Binding-site contacts:
Ligand atom C3 contacts residue ASN59 of chain 1.A at 3.9 Å.
Ligand atom C5 contacts residue ASN59 of chain 1.A at 3.7 Å.
Ligand atom O5 contacts residue THR62 of chain 1.A at 4.2 Å.
Ligand atom C2 contacts residue ASN59 of chain 1.A at 2.5 Å.
Ligand atom C6 contacts residue PEG1 of chain 1.L at 3.4 Å.
Ligand atom C7 contacts residue ASN59 of chain 1.A at 3.4 Å.
Ligand atom O5 contacts residue PEG1 of chain 1.L at 4.5 Å.
Ligand atom C1 contacts residue ASN59 of chain 1.A at 1.4 Å.
Ligand atom O7 contacts residue ASN59 of chain 1.A at 3.4 Å (h-bond).
Ligand atom N2 contacts residue ASN59 of chain 1.A at 3.0 Å (h-bond).
Ligand atom O5 contacts residue ASN59 of chain 1.A at 2.4 Å (h-bond).
Ligand atom C5 contacts residue PEG1 of chain 1.L at 3.7 Å.
Ligand atom C5 contacts residue SER61 of chain 1.A at 3.3 Å.
Ligand atom C6 contacts residue THR62 of chain 1.A at 3.7 Å.
Ligand atom C6 contacts residue SER61 of chain 1.A at 3.6 Å.
Ligand atom C1 contacts residue THR62 of chain 1.A at 4.3 Å.
Ligand atom C1 contacts residue SER61 of chain 1.A at 3.5 Å.
Ligand atom O6 contacts residue THR62 of chain 1.A at 4.1 Å.
Ligand atom C4 contacts residue ASN59 of chain 1.A at 4.3 Å.
Ligand atom O5 contacts residue SER61 of chain 1.A at 3.2 Å (h-bond).
Ligand atom O5 contacts residue PEG1 of chain 1.L at 4.3 Å.

This small molecule binds to this protein.
Small molecule (SMILES): CC(=O)N[C@H]1CO[C@H](CO[C@@H]2O[C@@H](C)[C@@H](O)[C@@H](O)[C@@H]2O)[C@@H](O)[C@@H]1O

Sequence of chain 1.A:
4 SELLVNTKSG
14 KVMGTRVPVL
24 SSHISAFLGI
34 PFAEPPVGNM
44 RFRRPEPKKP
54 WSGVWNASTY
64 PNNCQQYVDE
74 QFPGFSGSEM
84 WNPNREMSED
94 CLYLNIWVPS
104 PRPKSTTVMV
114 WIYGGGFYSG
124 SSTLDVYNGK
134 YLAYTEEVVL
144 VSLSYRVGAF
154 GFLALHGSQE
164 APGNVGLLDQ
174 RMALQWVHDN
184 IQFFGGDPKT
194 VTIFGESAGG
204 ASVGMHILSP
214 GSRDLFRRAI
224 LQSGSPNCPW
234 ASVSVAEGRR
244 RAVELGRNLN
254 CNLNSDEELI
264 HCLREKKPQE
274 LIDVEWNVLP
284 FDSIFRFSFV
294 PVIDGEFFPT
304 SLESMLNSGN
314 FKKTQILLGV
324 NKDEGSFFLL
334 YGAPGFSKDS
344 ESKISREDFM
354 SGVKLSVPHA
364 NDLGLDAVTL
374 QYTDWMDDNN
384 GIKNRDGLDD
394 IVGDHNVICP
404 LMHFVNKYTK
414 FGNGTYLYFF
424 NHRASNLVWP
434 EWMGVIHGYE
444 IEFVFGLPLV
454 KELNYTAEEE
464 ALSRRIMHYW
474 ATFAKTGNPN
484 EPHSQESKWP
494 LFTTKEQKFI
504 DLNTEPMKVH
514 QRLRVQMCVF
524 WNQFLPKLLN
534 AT